A small-molecule ligand and the protein it binds are described below.
Small molecule (SMILES): CC(=O)N[C@H]1[C@H](O[C@H]2[C@H](O)[C@@H](NC(C)=O)CO[C@@H]2CO)O[C@H](CO)[C@@H](O)[C@@H]1O

Binding-site contacts:
Ligand atom C8 contacts residue ASN324 of chain 2.A at 4.1 Å.
Ligand atom O6 contacts residue THR406 of chain 2.A at 4.1 Å.
Ligand atom C5 contacts residue ASN324 of chain 2.A at 3.8 Å.
Ligand atom C3 contacts residue HIS322 of chain 2.A at 4.1 Å.
Ligand atom C8 contacts residue CYS289 of chain 2.A at 4.4 Å (hydrophobic).
Ligand atom O7 contacts residue HIS322 of chain 2.A at 4.4 Å.
Ligand atom C1 contacts residue HIS322 of chain 2.A at 4.2 Å.
Ligand atom C8 contacts residue ASN288 of chain 2.A at 3.1 Å.
Ligand atom C2 contacts residue HIS322 of chain 2.A at 4.2 Å.
Ligand atom C7 contacts residue ASN324 of chain 2.A at 3.8 Å.
Ligand atom O5 contacts residue SER404 of chain 2.A at 3.8 Å.
Ligand atom C4 contacts residue ASN324 of chain 2.A at 4.3 Å.
Ligand atom C8 contacts residue HIS322 of chain 2.A at 3.9 Å.
Ligand atom C7 contacts residue HIS322 of chain 2.A at 3.8 Å.
Ligand atom O5 contacts residue ASN324 of chain 2.A at 2.5 Å (h-bond).
Ligand atom N2 contacts residue ASN324 of chain 2.A at 2.8 Å (h-bond).
Ligand atom C1 contacts residue ASN324 of chain 2.A at 1.5 Å.
Ligand atom O5 contacts residue THR406 of chain 2.A at 4.0 Å.
Ligand atom C1 contacts residue SER404 of chain 2.A at 4.4 Å.
Ligand atom C8 contacts residue THR290 of chain 2.A at 3.6 Å.
Ligand atom N2 contacts residue HIS322 of chain 2.A at 3.7 Å.
Ligand atom C3 contacts residue ASN324 of chain 2.A at 3.9 Å.
Ligand atom O7 contacts residue THR290 of chain 2.A at 4.0 Å.
Ligand atom C1 contacts residue THR406 of chain 2.A at 4.1 Å.
Ligand atom C7 contacts residue THR290 of chain 2.A at 4.0 Å.
Ligand atom C2 contacts residue ASN324 of chain 2.A at 2.5 Å.

Sequence of chain 2.A:
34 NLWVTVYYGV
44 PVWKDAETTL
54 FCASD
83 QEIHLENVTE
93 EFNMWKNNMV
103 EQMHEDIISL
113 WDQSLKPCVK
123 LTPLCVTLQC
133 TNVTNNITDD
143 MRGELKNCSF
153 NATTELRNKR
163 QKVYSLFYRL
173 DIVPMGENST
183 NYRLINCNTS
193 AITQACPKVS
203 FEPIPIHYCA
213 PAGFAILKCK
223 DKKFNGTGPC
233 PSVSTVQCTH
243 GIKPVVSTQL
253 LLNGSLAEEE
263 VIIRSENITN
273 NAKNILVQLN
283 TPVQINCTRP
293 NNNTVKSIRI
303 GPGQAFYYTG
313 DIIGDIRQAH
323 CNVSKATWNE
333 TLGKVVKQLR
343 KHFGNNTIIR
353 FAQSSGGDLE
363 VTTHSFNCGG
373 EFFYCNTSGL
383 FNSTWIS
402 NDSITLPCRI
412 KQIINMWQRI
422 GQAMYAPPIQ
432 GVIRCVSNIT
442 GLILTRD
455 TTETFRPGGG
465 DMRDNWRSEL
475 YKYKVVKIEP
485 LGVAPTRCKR